This small molecule binds to this protein.
Small molecule (SMILES): OC[C@H]1O[C@@H](O[C@H]2[C@H](O)[C@@H](O)[C@H](O[C@H]3[C@H](O)[C@@H](O)[C@H](O[C@H]4[C@H](O)[C@@H](O)[C@H](O[C@H]5[C@H](O)[C@@H](O)[C@H](O)O[C@@H]5CO)O[C@@H]4CO)O[C@@H]3CO)O[C@@H]2CO)[C@H](O)[C@@H](O)[C@@H]1O

Sequence of chain 1.A:
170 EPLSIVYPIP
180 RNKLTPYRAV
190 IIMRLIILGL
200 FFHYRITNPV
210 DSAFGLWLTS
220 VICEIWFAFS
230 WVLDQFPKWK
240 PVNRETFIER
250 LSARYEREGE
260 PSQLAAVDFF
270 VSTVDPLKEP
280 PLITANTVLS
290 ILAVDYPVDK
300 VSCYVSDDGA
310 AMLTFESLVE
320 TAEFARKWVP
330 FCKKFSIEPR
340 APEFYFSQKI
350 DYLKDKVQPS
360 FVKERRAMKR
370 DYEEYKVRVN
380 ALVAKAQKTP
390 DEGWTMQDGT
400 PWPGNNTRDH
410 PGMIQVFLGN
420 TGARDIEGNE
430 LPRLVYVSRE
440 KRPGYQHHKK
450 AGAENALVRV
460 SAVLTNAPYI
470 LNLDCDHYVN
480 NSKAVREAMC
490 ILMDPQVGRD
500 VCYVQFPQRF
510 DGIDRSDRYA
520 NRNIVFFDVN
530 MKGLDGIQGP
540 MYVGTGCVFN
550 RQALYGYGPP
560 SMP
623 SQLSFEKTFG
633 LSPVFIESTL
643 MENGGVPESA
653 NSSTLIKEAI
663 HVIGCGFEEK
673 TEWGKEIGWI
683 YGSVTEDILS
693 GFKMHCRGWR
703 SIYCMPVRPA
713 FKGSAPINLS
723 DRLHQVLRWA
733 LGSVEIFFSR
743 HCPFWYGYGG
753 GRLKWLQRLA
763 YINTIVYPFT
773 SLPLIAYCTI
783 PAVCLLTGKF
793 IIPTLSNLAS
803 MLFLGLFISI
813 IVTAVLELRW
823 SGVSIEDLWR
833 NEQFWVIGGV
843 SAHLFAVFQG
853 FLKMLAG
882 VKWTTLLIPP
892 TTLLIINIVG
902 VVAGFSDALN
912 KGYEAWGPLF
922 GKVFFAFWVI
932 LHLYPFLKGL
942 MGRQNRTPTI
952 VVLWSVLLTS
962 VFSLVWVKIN

Binding-site contacts:
Ligand atom O6 contacts residue TRP230 of chain 1.A at 3.2 Å (h-bond).
Ligand atom O4 contacts residue VAL542 of chain 1.A at 3.5 Å.
Ligand atom O2 contacts residue ASP233 of chain 1.A at 3.4 Å (salt-bridge).
Ligand atom C1 contacts residue TRP837 of chain 1.A at 4.0 Å (hydrophobic).
Ligand atom O4 contacts residue TRP837 of chain 1.A at 3.4 Å.
Ligand atom O3 contacts residue ASN522 of chain 1.A at 3.3 Å (h-bond).
Ligand atom C4 contacts residue TRP837 of chain 1.A at 4.1 Å (hydrophobic).
Ligand atom O2 contacts residue ASN522 of chain 1.A at 3.4 Å (h-bond).
Ligand atom C6 contacts residue TRP230 of chain 1.A at 4.1 Å (hydrophobic).
Ligand atom C3 contacts residue ARG193 of chain 1.A at 4.0 Å.
Ligand atom O3 contacts residue ASP689 of chain 1.A at 4.0 Å.
Ligand atom O6 contacts residue PHE526 of chain 1.A at 3.6 Å.
Ligand atom C6 contacts residue TRP731 of chain 1.A at 3.6 Å (hydrophobic).
Ligand atom C2 contacts residue TRP837 of chain 1.A at 3.8 Å (hydrophobic).
Ligand atom O6 contacts residue TYR769 of chain 1.A at 3.3 Å.
Ligand atom C6 contacts residue THR766 of chain 1.A at 3.7 Å.
Ligand atom O5 contacts residue TRP230 of chain 1.A at 3.9 Å.
Ligand atom O6 contacts residue ASN522 of chain 1.A at 3.6 Å (h-bond).
Ligand atom O2 contacts residue TRP837 of chain 1.A at 4.0 Å.
Ligand atom O6 contacts residue PHE525 of chain 1.A at 3.8 Å.
Ligand atom C2 contacts residue PHE525 of chain 1.A at 4.0 Å (hydrophobic).
Ligand atom O2 contacts residue TYR769 of chain 1.A at 4.1 Å.
Ligand atom C4 contacts residue TRP731 of chain 1.A at 4.1 Å (hydrophobic).
Ligand atom O4 contacts residue TYR769 of chain 1.A at 4.1 Å.
Ligand atom C3 contacts residue TRP837 of chain 1.A at 3.8 Å (hydrophobic).
Ligand atom C6 contacts residue SER229 of chain 1.A at 3.4 Å.
Ligand atom O6 contacts residue THR766 of chain 1.A at 3.4 Å.
Ligand atom C5 contacts residue TRP837 of chain 1.A at 3.8 Å (hydrophobic).
Ligand atom C1 contacts residue ARG193 of chain 1.A at 4.1 Å.
Ligand atom C6 contacts residue ASN833 of chain 1.A at 3.1 Å.
Ligand atom O5 contacts residue TRP731 of chain 1.A at 3.8 Å.
Ligand atom C3 contacts residue TRP230 of chain 1.A at 3.7 Å (hydrophobic).
Ligand atom O6 contacts residue SER229 of chain 1.A at 2.8 Å (h-bond).
Ligand atom O2 contacts residue GLU834 of chain 1.A at 3.8 Å.
Ligand atom C6 contacts residue TYR769 of chain 1.A at 3.3 Å (hydrophobic).
Ligand atom C5 contacts residue TYR769 of chain 1.A at 3.8 Å (hydrophobic).
Ligand atom O3 contacts residue TRP230 of chain 1.A at 3.6 Å.
Ligand atom O5 contacts residue TRP837 of chain 1.A at 3.9 Å.
Ligand atom O6 contacts residue ASN833 of chain 1.A at 2.1 Å (h-bond).
Ligand atom O3 contacts residue TYR769 of chain 1.A at 3.6 Å.